A small-molecule ligand and the protein it binds are described below.
Small molecule (SMILES): CC(=O)N[C@@H]1[C@@H](O)[C@H](O)[C@@H](CO)O[C@H]1O

Binding-site contacts:
Ligand atom C1 contacts residue GLU344 of chain 1.A at 3.7 Å.
Ligand atom O5 contacts residue ARG342 of chain 1.A at 3.5 Å (salt-bridge).
Ligand atom O7 contacts residue GLU344 of chain 1.A at 4.0 Å.
Ligand atom O5 contacts residue ASN353 of chain 1.A at 2.4 Å (h-bond).
Ligand atom O3 contacts residue ARG342 of chain 1.A at 4.5 Å.
Ligand atom C2 contacts residue ASN353 of chain 1.A at 2.4 Å.
Ligand atom C4 contacts residue ARG342 of chain 1.A at 4.2 Å.
Ligand atom C5 contacts residue ASN353 of chain 1.A at 3.7 Å.
Ligand atom C5 contacts residue ARG342 of chain 1.A at 4.3 Å.
Ligand atom C4 contacts residue ASN353 of chain 1.A at 4.2 Å.
Ligand atom O7 contacts residue ASN353 of chain 1.A at 3.4 Å (h-bond).
Ligand atom C7 contacts residue ASN353 of chain 1.A at 3.4 Å.
Ligand atom C1 contacts residue ASN353 of chain 1.A at 1.5 Å.
Ligand atom C3 contacts residue ASN353 of chain 1.A at 3.8 Å.
Ligand atom N2 contacts residue ASN353 of chain 1.A at 3.1 Å (h-bond).
Ligand atom O6 contacts residue ARG342 of chain 1.A at 3.9 Å.
Ligand atom C6 contacts residue ARG342 of chain 1.A at 4.0 Å.
Ligand atom C1 contacts residue ARG342 of chain 1.A at 4.4 Å.
Ligand atom O5 contacts residue GLU344 of chain 1.A at 3.7 Å.
Ligand atom C2 contacts residue GLU344 of chain 1.A at 4.0 Å.

Sequence of chain 1.A:
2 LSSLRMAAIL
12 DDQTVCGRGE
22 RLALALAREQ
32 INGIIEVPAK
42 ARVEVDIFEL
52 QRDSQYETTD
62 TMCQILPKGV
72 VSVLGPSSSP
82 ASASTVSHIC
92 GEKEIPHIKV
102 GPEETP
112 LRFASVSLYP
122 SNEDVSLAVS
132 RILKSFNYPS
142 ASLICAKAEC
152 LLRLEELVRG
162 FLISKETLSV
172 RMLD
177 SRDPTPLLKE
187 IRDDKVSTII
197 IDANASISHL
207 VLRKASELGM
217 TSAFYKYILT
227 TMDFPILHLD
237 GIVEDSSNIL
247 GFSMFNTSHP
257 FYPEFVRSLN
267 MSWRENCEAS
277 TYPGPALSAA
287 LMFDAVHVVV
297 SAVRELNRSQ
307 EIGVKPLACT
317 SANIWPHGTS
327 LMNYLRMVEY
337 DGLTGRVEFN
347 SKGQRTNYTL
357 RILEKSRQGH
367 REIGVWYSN